A protein and the small-molecule ligand that binds it are described below.
Small molecule (SMILES): CNCCCOc1cc(F)c(-c2c(Cl)nc3ncnn3c2N[C@@H](C)C(F)(F)F)c(F)c1

Binding-site contacts:
Ligand atom C04 contacts residue TYR224 of chain 1.C at 3.6 Å (hydrophobic).
Ligand atom CL7 contacts residue TYR210 of chain 1.C at 3.7 Å.
Ligand atom C25 contacts residue TYR210 of chain 1.C at 3.7 Å (hydrophobic).
Ligand atom C21 contacts residue GLU207 of chain 1.C at 3.7 Å.
Ligand atom N13 contacts residue TYR224 of chain 1.C at 3.4 Å.
Ligand atom F31 contacts residue TYR224 of chain 1.C at 3.2 Å.
Ligand atom C21 contacts residue TYR210 of chain 1.C at 3.8 Å (hydrophobic).
Ligand atom C28 contacts residue TYR224 of chain 1.C at 3.7 Å (hydrophobic).
Ligand atom N23 contacts residue ASP211 of chain 1.C at 3.0 Å (salt-bridge).
Ligand atom F29 contacts residue SER178 of chain 1.C at 3.4 Å.
Ligand atom F27 contacts residue LEU227 of chain 1.C at 3.4 Å.
Ligand atom C15 contacts residue TYR210 of chain 1.C at 3.8 Å (hydrophobic).
Ligand atom F30 contacts residue TYR224 of chain 1.C at 3.1 Å.
Ligand atom N08 contacts residue THR223 of chain 1.C at 3.4 Å.
Ligand atom C09 contacts residue TYR224 of chain 1.C at 3.4 Å (hydrophobic).
Ligand atom F30 contacts residue THR179 of chain 1.C at 2.8 Å.
Ligand atom CL7 contacts residue PRO222 of chain 1.C at 3.2 Å.
Ligand atom CL7 contacts residue LEU227 of chain 1.C at 3.7 Å.
Ligand atom C06 contacts residue TYR224 of chain 1.C at 3.7 Å (hydrophobic).
Ligand atom F27 contacts residue TYR224 of chain 1.C at 3.5 Å.
Ligand atom C21 contacts residue ASP211 of chain 1.C at 3.8 Å.
Ligand atom F30 contacts residue GTP1 of chain 1.Q at 3.7 Å.
Ligand atom CL7 contacts residue TYR224 of chain 1.C at 3.7 Å.
Ligand atom C24 contacts residue ASP211 of chain 1.C at 3.6 Å.
Ligand atom C20 contacts residue TYR210 of chain 1.C at 3.5 Å (hydrophobic).
Ligand atom N10 contacts residue TYR224 of chain 1.C at 3.1 Å.
Ligand atom C05 contacts residue TYR224 of chain 1.C at 3.8 Å (hydrophobic).
Ligand atom CL7 contacts residue THR223 of chain 1.C at 3.3 Å.
Ligand atom N08 contacts residue TYR224 of chain 1.C at 3.0 Å (h-bond).
Ligand atom C22 contacts residue ASP211 of chain 1.C at 3.5 Å.
Ligand atom F29 contacts residue VAL177 of chain 1.C at 3.5 Å.
Ligand atom C18 contacts residue TYR210 of chain 1.C at 3.4 Å (hydrophobic).
Ligand atom F27 contacts residue ASN206 of chain 1.C at 3.3 Å.
Ligand atom N12 contacts residue TYR224 of chain 1.C at 3.5 Å.
Ligand atom F16 contacts residue ARG221 of chain 1.C at 2.9 Å.
Ligand atom C17 contacts residue TYR210 of chain 1.C at 3.5 Å (hydrophobic).
Ligand atom C11 contacts residue TYR224 of chain 1.C at 3.3 Å (hydrophobic).
Ligand atom N03 contacts residue TYR224 of chain 1.C at 3.7 Å.
Ligand atom F31 contacts residue GTP1 of chain 1.Q at 3.3 Å.
Ligand atom O19 contacts residue TYR210 of chain 1.C at 3.6 Å.

Sequence of chain 1.C:
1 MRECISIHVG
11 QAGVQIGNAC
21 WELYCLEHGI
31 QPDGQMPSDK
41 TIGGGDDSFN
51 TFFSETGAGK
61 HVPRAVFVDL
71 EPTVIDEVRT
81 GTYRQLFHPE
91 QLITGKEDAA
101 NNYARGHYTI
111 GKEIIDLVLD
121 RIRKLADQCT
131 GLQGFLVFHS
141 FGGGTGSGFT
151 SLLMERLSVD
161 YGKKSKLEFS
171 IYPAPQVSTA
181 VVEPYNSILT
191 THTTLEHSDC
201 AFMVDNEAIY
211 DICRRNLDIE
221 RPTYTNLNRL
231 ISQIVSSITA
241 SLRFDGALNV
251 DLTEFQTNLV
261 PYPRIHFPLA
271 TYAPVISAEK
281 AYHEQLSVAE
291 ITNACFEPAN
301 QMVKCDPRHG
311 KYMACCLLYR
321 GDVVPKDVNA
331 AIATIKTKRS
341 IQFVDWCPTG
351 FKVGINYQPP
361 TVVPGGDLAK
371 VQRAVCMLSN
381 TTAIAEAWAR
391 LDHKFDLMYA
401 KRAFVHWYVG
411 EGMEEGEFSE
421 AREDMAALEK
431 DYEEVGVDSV